Binding-site contacts:
Ligand atom N17 contacts residue ASP124 of chain 1.J at 2.8 Å (salt-bridge).
Ligand atom C32 contacts residue ILE45 of chain 1.I at 3.1 Å (hydrophobic).
Ligand atom F34 contacts residue ALA52 of chain 1.I at 3.4 Å.
Ligand atom F37 contacts residue SER20 of chain 1.I at 3.5 Å.
Ligand atom C08 contacts residue ASP124 of chain 1.J at 3.5 Å.
Ligand atom O24 contacts residue ALA125 of chain 1.J at 3.3 Å (h-bond).
Ligand atom C31 contacts residue THR1 of chain 1.I at 3.5 Å.
Ligand atom N28 contacts residue GLY47 of chain 1.I at 2.8 Å (h-bond).
Ligand atom F37 contacts residue ALA49 of chain 1.I at 3.2 Å.
Ligand atom C29 contacts residue THR1 of chain 1.I at 3.0 Å.
Ligand atom C01 contacts residue THR21 of chain 1.I at 3.5 Å.
Ligand atom O05 contacts residue ALA49 of chain 1.I at 3.0 Å (h-bond).
Ligand atom F34 contacts residue ARG32 of chain 1.I at 3.6 Å.
Ligand atom C29 contacts residue CIT1 of chain 1.KA at 3.1 Å.
Ligand atom C14 contacts residue TRP129 of chain 1.J at 3.5 Å (hydrophobic).
Ligand atom C02 contacts residue THR21 of chain 1.I at 3.5 Å.
Ligand atom C36 contacts residue VAL31 of chain 1.I at 3.6 Å (hydrophobic).
Ligand atom C35 contacts residue ALA49 of chain 1.I at 3.5 Å (hydrophobic).
Ligand atom C07 contacts residue ASP124 of chain 1.J at 3.2 Å.
Ligand atom N25 contacts residue ASP124 of chain 1.J at 3.2 Å.
Ligand atom C32 contacts residue ALA52 of chain 1.I at 3.5 Å (hydrophobic).
Ligand atom N28 contacts residue CIT1 of chain 1.KA at 2.9 Å (h-bond).
Ligand atom F37 contacts residue VAL31 of chain 1.I at 3.4 Å.
Ligand atom C07 contacts residue SER20 of chain 1.I at 3.2 Å.
Ligand atom C36 contacts residue ALA49 of chain 1.I at 3.3 Å (hydrophobic).
Ligand atom C08 contacts residue SER27 of chain 1.I at 3.3 Å.
Ligand atom C13 contacts residue GLY128 of chain 1.J at 3.5 Å.
Ligand atom O19 contacts residue GLN22 of chain 1.I at 3.5 Å.
Ligand atom C01 contacts residue CIT1 of chain 1.KA at 3.1 Å.
Ligand atom O09 contacts residue SER27 of chain 1.I at 2.6 Å (h-bond).
Ligand atom N03 contacts residue THR21 of chain 1.I at 2.6 Å (h-bond).
Ligand atom O27 contacts residue SER20 of chain 1.I at 3.4 Å.
Ligand atom C35 contacts residue VAL31 of chain 1.I at 3.3 Å (hydrophobic).
Ligand atom F34 contacts residue VAL53 of chain 1.I at 3.5 Å.
Ligand atom O24 contacts residue ALA126 of chain 1.J at 2.9 Å (h-bond).
Ligand atom C08 contacts residue SER20 of chain 1.I at 3.3 Å.
Ligand atom C06 contacts residue ASP124 of chain 1.J at 3.6 Å.
Ligand atom O27 contacts residue THR21 of chain 1.I at 3.0 Å (h-bond).
Ligand atom C14 contacts residue GLY128 of chain 1.J at 3.4 Å.
Ligand atom O09 contacts residue GLN22 of chain 1.I at 2.7 Å (h-bond).

This protein binds this small molecule.
Small molecule (SMILES): Cc1cc(C(=O)N[C@@H](CC(=O)N2CCCC[C@@H]2C)C(=O)N[C@@H](C)C(=O)NCc2ccc(F)cc2F)no1

Sequence of chain 1.I:
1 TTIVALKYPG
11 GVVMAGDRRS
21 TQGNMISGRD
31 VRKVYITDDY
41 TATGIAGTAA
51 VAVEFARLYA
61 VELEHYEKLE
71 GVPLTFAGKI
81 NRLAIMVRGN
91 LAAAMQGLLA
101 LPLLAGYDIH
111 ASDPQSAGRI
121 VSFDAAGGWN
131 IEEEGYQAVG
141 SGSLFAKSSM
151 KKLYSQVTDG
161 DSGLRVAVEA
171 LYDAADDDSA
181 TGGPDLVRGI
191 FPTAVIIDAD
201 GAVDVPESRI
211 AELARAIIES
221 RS

Sequence of chain 1.J:
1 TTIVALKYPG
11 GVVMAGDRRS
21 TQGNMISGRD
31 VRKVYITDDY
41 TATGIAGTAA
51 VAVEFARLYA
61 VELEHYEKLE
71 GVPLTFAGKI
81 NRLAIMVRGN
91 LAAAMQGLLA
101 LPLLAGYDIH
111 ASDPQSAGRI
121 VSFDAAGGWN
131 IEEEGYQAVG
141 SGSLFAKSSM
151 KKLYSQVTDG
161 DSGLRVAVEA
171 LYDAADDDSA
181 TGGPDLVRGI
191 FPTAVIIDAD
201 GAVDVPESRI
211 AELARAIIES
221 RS